Sequence of chain 1.C:
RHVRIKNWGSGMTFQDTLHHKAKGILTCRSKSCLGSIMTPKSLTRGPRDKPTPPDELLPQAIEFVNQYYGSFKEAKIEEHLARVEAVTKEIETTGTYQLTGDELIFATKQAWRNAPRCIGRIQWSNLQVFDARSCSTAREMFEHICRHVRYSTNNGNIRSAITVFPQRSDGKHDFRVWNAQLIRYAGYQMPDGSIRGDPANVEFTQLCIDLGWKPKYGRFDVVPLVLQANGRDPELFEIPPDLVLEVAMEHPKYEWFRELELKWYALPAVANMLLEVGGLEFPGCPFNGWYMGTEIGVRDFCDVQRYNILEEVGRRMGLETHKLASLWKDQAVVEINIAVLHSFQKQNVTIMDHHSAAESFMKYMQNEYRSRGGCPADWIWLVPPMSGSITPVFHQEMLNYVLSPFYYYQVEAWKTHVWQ

Binding-site contacts:
Ligand atom NH2 contacts residue GLU304 of chain 1.C at 3.2 Å (salt-bridge).
Ligand atom CG contacts residue HEM1 of chain 1.V at 3.8 Å.
Ligand atom CB contacts residue TYR300 of chain 1.C at 4.1 Å (hydrophobic).
Ligand atom OXT contacts residue GLN190 of chain 1.C at 3.2 Å (h-bond).
Ligand atom C contacts residue GLU304 of chain 1.C at 4.0 Å.
Ligand atom CZ contacts residue HEM1 of chain 1.V at 3.8 Å.
Ligand atom CA contacts residue GLU304 of chain 1.C at 3.4 Å.
Ligand atom O contacts residue TYR300 of chain 1.C at 3.7 Å.
Ligand atom NH1 contacts residue PRO277 of chain 1.C at 3.8 Å.
Ligand atom CD contacts residue GLU304 of chain 1.C at 3.7 Å.
Ligand atom NH2 contacts residue TRP299 of chain 1.C at 2.7 Å (h-bond).
Ligand atom CG contacts residue GLU304 of chain 1.C at 3.4 Å.
Ligand atom CA contacts residue GLN190 of chain 1.C at 3.9 Å.
Ligand atom CD contacts residue PRO277 of chain 1.C at 4.2 Å (hydrophobic).
Ligand atom CB contacts residue GLU304 of chain 1.C at 3.0 Å.
Ligand atom NE contacts residue GLU304 of chain 1.C at 3.0 Å (salt-bridge).
Ligand atom N contacts residue HEM1 of chain 1.V at 3.1 Å (h-bond).
Ligand atom OXT contacts residue ASP309 of chain 1.C at 3.6 Å (salt-bridge).
Ligand atom NE contacts residue HEM1 of chain 1.V at 4.2 Å.
Ligand atom NH1 contacts residue HEM1 of chain 1.V at 3.7 Å.
Ligand atom CB contacts residue GLN190 of chain 1.C at 4.0 Å.
Ligand atom NH2 contacts residue HEM1 of chain 1.V at 3.2 Å.
Ligand atom CD contacts residue VAL279 of chain 1.C at 3.9 Å (hydrophobic).
Ligand atom C contacts residue TYR300 of chain 1.C at 3.6 Å (hydrophobic).
Ligand atom N contacts residue GLU304 of chain 1.C at 2.9 Å (salt-bridge).
Ligand atom NH1 contacts residue GLY298 of chain 1.C at 3.8 Å.
Ligand atom NE contacts residue PRO277 of chain 1.C at 4.0 Å.
Ligand atom CZ contacts residue TRP299 of chain 1.C at 3.9 Å (hydrophobic).
Ligand atom O contacts residue GLU304 of chain 1.C at 3.6 Å.
Ligand atom C contacts residue ASP309 of chain 1.C at 3.5 Å.
Ligand atom OXT contacts residue TYR274 of chain 1.C at 3.7 Å.
Ligand atom CZ contacts residue GLU304 of chain 1.C at 3.9 Å.
Ligand atom NH2 contacts residue PRO277 of chain 1.C at 4.2 Å.
Ligand atom CA contacts residue HEM1 of chain 1.V at 4.0 Å.
Ligand atom CZ contacts residue PRO277 of chain 1.C at 4.0 Å (hydrophobic).
Ligand atom CB contacts residue PRO277 of chain 1.C at 4.3 Å (hydrophobic).
Ligand atom OXT contacts residue TYR300 of chain 1.C at 2.8 Å (h-bond).
Ligand atom C contacts residue GLN190 of chain 1.C at 3.9 Å.
Ligand atom O contacts residue ASP309 of chain 1.C at 2.7 Å (salt-bridge).
Ligand atom CG contacts residue VAL279 of chain 1.C at 4.2 Å (hydrophobic).

A small-molecule ligand and the protein it binds are described below.
Small molecule (SMILES): NC(=[NH2+])NCCC[C@H](N)C(=O)O